Binding-site contacts:
Ligand atom C03 contacts residue GLY203 of chain 1.A at 3.7 Å.
Ligand atom C12 contacts residue MET274 of chain 1.A at 3.7 Å (hydrophobic).
Ligand atom C11 contacts residue LEU324 of chain 1.A at 3.5 Å (hydrophobic).
Ligand atom N26 contacts residue ASP335 of chain 1.A at 3.1 Å (salt-bridge).
Ligand atom N20 contacts residue ALA321 of chain 1.A at 2.6 Å (h-bond).
Ligand atom C18 contacts residue LEU324 of chain 1.A at 3.6 Å (hydrophobic).
Ligand atom C07 contacts residue ASP335 of chain 1.A at 3.5 Å.
Ligand atom N14 contacts residue MET274 of chain 1.A at 3.5 Å (h-bond).
Ligand atom C19 contacts residue ALA321 of chain 1.A at 3.2 Å (hydrophobic).
Ligand atom C22 contacts residue ARG199 of chain 1.A at 3.6 Å.
Ligand atom F01 contacts residue LEU222 of chain 1.A at 3.7 Å.
Ligand atom C13 contacts residue LEU324 of chain 1.A at 3.5 Å (hydrophobic).
Ligand atom C04 contacts residue ARG199 of chain 1.A at 3.6 Å.
Ligand atom C03 contacts residue ARG199 of chain 1.A at 3.8 Å.
Ligand atom C02 contacts residue GLY203 of chain 1.A at 3.7 Å.
Ligand atom C08 contacts residue ASP335 of chain 1.A at 3.3 Å.
Ligand atom C24 contacts residue GLY200 of chain 1.A at 3.5 Å.
Ligand atom F01 contacts residue GLU204 of chain 1.A at 3.8 Å.
Ligand atom C17 contacts residue LEU324 of chain 1.A at 3.5 Å (hydrophobic).
Ligand atom N20 contacts residue ASN322 of chain 1.A at 3.7 Å.
Ligand atom C23 contacts residue GLY200 of chain 1.A at 3.7 Å.
Ligand atom C21 contacts residue ALA321 of chain 1.A at 3.7 Å (hydrophobic).
Ligand atom C04 contacts residue GLY200 of chain 1.A at 3.6 Å.
Ligand atom N15 contacts residue ASP272 of chain 1.A at 2.9 Å (salt-bridge).
Ligand atom N32 contacts residue GLU239 of chain 1.A at 3.5 Å (salt-bridge).
Ligand atom C03 contacts residue GLY200 of chain 1.A at 3.4 Å.
Ligand atom N32 contacts residue LYS220 of chain 1.A at 3.2 Å (salt-bridge).
Ligand atom C21 contacts residue ASP278 of chain 1.A at 3.3 Å.
Ligand atom N20 contacts residue ASP278 of chain 1.A at 3.5 Å (salt-bridge).
Ligand atom C02 contacts residue GLY200 of chain 1.A at 3.5 Å.
Ligand atom C03 contacts residue VAL205 of chain 1.A at 3.5 Å (hydrophobic).
Ligand atom C04 contacts residue VAL205 of chain 1.A at 3.8 Å (hydrophobic).
Ligand atom C30 contacts residue GLU239 of chain 1.A at 3.8 Å.
Ligand atom C23 contacts residue ASP335 of chain 1.A at 3.4 Å.
Ligand atom N31 contacts residue GLU239 of chain 1.A at 2.9 Å (salt-bridge).
Ligand atom F01 contacts residue GLY203 of chain 1.A at 3.2 Å.
Ligand atom N15 contacts residue ALA218 of chain 1.A at 3.3 Å.
Ligand atom C21 contacts residue ASP481 of chain 1.A at 3.7 Å.
Ligand atom O33 contacts residue PHE202 of chain 1.A at 3.3 Å (h-bond).
Ligand atom N31 contacts residue LYS220 of chain 1.A at 3.6 Å (salt-bridge).

A protein and the small-molecule ligand that binds it are described below.
Small molecule (SMILES): O=C(NCc1cc[nH]n1)c1cc([C@@H]2CCNC[C@H]2COc2ccc3[nH]ncc3c2)ccc1F

Sequence of chain 1.A:
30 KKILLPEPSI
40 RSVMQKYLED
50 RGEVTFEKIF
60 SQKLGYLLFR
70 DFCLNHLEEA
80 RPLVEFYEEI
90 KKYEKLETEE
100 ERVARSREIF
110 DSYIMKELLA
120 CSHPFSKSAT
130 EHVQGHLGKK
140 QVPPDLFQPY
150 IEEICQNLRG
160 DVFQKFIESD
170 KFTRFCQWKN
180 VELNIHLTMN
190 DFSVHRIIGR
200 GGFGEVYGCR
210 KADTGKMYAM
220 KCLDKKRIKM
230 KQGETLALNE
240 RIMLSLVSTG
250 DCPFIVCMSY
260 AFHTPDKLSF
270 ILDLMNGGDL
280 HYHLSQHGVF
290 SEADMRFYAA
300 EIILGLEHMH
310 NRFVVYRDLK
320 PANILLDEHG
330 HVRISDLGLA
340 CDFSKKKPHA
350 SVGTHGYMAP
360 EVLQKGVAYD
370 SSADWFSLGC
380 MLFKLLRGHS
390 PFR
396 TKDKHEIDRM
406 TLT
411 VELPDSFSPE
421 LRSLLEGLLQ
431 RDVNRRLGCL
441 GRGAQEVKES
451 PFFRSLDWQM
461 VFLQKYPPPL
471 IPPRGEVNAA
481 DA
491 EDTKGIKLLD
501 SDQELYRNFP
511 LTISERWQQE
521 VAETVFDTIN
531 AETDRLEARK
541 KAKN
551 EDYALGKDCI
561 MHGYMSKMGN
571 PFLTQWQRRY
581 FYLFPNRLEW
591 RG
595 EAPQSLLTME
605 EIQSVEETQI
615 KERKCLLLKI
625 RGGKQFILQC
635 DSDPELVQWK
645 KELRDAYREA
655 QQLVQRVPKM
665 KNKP